Sequence of chain 1.A:
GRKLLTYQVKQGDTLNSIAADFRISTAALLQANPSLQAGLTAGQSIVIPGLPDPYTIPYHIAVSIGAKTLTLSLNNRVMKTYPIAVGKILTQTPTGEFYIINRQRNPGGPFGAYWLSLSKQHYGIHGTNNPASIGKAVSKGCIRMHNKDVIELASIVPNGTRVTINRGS

Binding-site contacts:
Ligand atom C contacts residue TYR55 of chain 1.A at 3.8 Å (hydrophobic).
Ligand atom O contacts residue TYR55 of chain 1.A at 3.5 Å.
Ligand atom OXT contacts residue TYR55 of chain 1.A at 3.3 Å.

The small molecule below binds the protein below.
Small molecule (SMILES): C[C@H](N)C(=O)N[C@H](CCC(=O)N[C@@H](CCC[C@@H](N)C(=O)O)C(=O)N[C@H](C)C(=O)O)C(=O)O